Sequence of chain 2.A:
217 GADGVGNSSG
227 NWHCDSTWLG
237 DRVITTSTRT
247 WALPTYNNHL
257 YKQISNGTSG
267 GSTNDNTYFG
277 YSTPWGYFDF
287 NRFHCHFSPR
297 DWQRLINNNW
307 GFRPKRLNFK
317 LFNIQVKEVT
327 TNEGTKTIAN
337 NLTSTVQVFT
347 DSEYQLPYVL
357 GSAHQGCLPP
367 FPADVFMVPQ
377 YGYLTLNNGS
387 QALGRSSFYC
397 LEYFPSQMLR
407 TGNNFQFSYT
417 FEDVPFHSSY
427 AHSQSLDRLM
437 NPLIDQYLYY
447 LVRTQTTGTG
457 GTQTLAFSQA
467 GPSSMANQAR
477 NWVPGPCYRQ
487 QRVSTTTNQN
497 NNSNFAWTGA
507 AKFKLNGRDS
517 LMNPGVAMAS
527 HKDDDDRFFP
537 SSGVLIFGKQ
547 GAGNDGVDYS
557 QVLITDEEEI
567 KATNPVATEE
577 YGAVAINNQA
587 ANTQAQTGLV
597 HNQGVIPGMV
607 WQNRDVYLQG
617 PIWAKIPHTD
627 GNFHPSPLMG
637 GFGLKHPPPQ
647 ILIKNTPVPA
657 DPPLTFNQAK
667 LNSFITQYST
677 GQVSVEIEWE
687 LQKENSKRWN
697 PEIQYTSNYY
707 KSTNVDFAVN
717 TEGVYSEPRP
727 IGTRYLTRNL

Binding-site contacts:
Ligand atom C2 contacts residue ILE622 of chain 2.A at 4.5 Å (hydrophobic).
Ligand atom N3 contacts residue GLY639 of chain 2.A at 4.3 Å.
Ligand atom C4 contacts residue PRO421 of chain 2.A at 4.3 Å (hydrophobic).
Ligand atom C5 contacts residue PRO421 of chain 2.A at 4.1 Å (hydrophobic).
Ligand atom C6 contacts residue GLY639 of chain 2.A at 3.8 Å.
Ligand atom N1 contacts residue GLY639 of chain 2.A at 3.1 Å (h-bond).
Ligand atom N1 contacts residue PRO421 of chain 2.A at 4.3 Å.
Ligand atom N1 contacts residue VAL420 of chain 2.A at 3.7 Å.
Ligand atom C2 contacts residue PRO631 of chain 2.A at 3.3 Å (hydrophobic).
Ligand atom C4 contacts residue PRO631 of chain 2.A at 4.0 Å (hydrophobic).
Ligand atom C2 contacts residue GLY639 of chain 2.A at 3.1 Å.
Ligand atom N3 contacts residue PRO631 of chain 2.A at 3.6 Å.
Ligand atom N6 contacts residue PHE638 of chain 2.A at 3.9 Å.
Ligand atom C2' contacts residue HIS630 of chain 2.A at 3.2 Å.
Ligand atom C6 contacts residue SER632 of chain 2.A at 3.9 Å.
Ligand atom C5 contacts residue PRO631 of chain 2.A at 4.2 Å (hydrophobic).
Ligand atom C1' contacts residue PRO631 of chain 2.A at 4.3 Å (hydrophobic).
Ligand atom C1' contacts residue HIS630 of chain 2.A at 4.0 Å.
Ligand atom C8 contacts residue PRO421 of chain 2.A at 4.3 Å (hydrophobic).
Ligand atom C3' contacts residue HIS630 of chain 2.A at 4.4 Å.
Ligand atom N6 contacts residue SER632 of chain 2.A at 3.3 Å (h-bond).
Ligand atom N6 contacts residue GLY637 of chain 2.A at 3.7 Å.
Ligand atom C6 contacts residue VAL420 of chain 2.A at 4.0 Å (hydrophobic).
Ligand atom N7 contacts residue ASN609 of chain 2.A at 3.8 Å.
Ligand atom N1 contacts residue PRO631 of chain 2.A at 3.5 Å (h-bond).
Ligand atom N7 contacts residue PRO421 of chain 2.A at 4.2 Å.
Ligand atom N7 contacts residue HIS630 of chain 2.A at 4.1 Å.
Ligand atom C2 contacts residue VAL420 of chain 2.A at 4.3 Å (hydrophobic).
Ligand atom N6 contacts residue VAL420 of chain 2.A at 4.0 Å.
Ligand atom N6 contacts residue GLY639 of chain 2.A at 3.6 Å (h-bond).
Ligand atom C8 contacts residue HIS630 of chain 2.A at 3.3 Å.
Ligand atom C6 contacts residue PRO631 of chain 2.A at 3.9 Å (hydrophobic).
Ligand atom C2 contacts residue PRO421 of chain 2.A at 4.5 Å (hydrophobic).
Ligand atom N9 contacts residue PRO421 of chain 2.A at 4.4 Å.
Ligand atom C6 contacts residue PRO421 of chain 2.A at 4.1 Å (hydrophobic).
Ligand atom N7 contacts residue SER632 of chain 2.A at 4.1 Å.
Ligand atom C5 contacts residue SER632 of chain 2.A at 4.1 Å.
Ligand atom N1 contacts residue PHE638 of chain 2.A at 4.3 Å.
Ligand atom N9 contacts residue HIS630 of chain 2.A at 4.2 Å.

A protein and the small-molecule ligand that binds it are described below.
Small molecule (SMILES): Nc1ncnc2c1ncn2[C@H]1C[C@H](O)[C@@H](COP(=O)(O)O)O1